This small molecule binds to this protein.
Small molecule (SMILES): COc1ccccc1-c1cc(N(Cc2ccccn2)Cc2ccccn2)nc(N)n1

Sequence of chain 1.H:
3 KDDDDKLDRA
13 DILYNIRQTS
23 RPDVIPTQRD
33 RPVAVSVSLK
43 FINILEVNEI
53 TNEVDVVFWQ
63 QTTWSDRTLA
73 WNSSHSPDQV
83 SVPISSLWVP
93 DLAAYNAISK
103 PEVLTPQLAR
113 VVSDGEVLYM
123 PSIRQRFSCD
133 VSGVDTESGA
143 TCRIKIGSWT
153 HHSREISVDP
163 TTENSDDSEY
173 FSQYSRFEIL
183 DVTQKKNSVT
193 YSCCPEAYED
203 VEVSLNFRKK

Sequence of chain 1.I:
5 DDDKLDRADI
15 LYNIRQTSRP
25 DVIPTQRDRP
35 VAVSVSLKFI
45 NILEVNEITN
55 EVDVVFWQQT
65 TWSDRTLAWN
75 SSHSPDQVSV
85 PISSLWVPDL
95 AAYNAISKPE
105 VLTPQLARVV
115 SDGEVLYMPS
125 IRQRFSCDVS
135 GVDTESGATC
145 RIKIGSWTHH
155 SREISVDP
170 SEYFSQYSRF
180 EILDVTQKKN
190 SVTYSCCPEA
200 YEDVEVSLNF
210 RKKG

Binding-site contacts:
Ligand atom N03 contacts residue CYS195 of chain 1.H at 3.7 Å.
Ligand atom N01 contacts residue GLN63 of chain 1.I at 3.0 Å (h-bond).
Ligand atom C20 contacts residue TRP151 of chain 1.H at 3.2 Å (hydrophobic).
Ligand atom C03 contacts residue GLN63 of chain 1.I at 3.4 Å.
Ligand atom C12 contacts residue TYR200 of chain 1.H at 3.4 Å (hydrophobic).
Ligand atom C17 contacts residue TRP151 of chain 1.H at 3.1 Å (hydrophobic).
Ligand atom C05 contacts residue THR64 of chain 1.I at 3.5 Å.
Ligand atom C07 contacts residue GLN63 of chain 1.I at 3.5 Å.
Ligand atom C09 contacts residue CYS195 of chain 1.H at 3.6 Å (hydrophobic).
Ligand atom O01 contacts residue CYS195 of chain 1.H at 3.5 Å.
Ligand atom C22 contacts residue LEU120 of chain 1.I at 3.6 Å (hydrophobic).
Ligand atom C05 contacts residue THR65 of chain 1.I at 3.7 Å.
Ligand atom C06 contacts residue THR65 of chain 1.I at 2.9 Å.
Ligand atom N01 contacts residue CYS195 of chain 1.H at 3.6 Å.
Ligand atom C11 contacts residue CYS195 of chain 1.H at 3.4 Å (hydrophobic).
Ligand atom C08 contacts residue MET122 of chain 1.I at 3.6 Å (hydrophobic).
Ligand atom C16 contacts residue MET122 of chain 1.I at 3.5 Å (hydrophobic).
Ligand atom N02 contacts residue TYR172 of chain 1.I at 3.3 Å (h-bond).
Ligand atom C18 contacts residue TYR200 of chain 1.H at 3.1 Å (hydrophobic).
Ligand atom C10 contacts residue CYS195 of chain 1.H at 3.4 Å (hydrophobic).
Ligand atom C06 contacts residue GLN63 of chain 1.I at 3.7 Å.
Ligand atom N01 contacts residue MET122 of chain 1.I at 3.2 Å (h-bond).
Ligand atom C17 contacts residue MET122 of chain 1.I at 3.5 Å (hydrophobic).
Ligand atom C05 contacts residue GLN63 of chain 1.I at 3.7 Å.
Ligand atom N05 contacts residue TRP151 of chain 1.H at 3.1 Å (h-bond).
Ligand atom C23 contacts residue ARG112 of chain 1.I at 3.7 Å.
Ligand atom C09 contacts residue MET122 of chain 1.I at 3.4 Å (hydrophobic).
Ligand atom C16 contacts residue TYR97 of chain 1.H at 3.6 Å (hydrophobic).
Ligand atom C15 contacts residue TRP61 of chain 1.I at 3.5 Å (hydrophobic).
Ligand atom O01 contacts residue GLN63 of chain 1.I at 2.8 Å (h-bond).
Ligand atom C16 contacts residue TRP151 of chain 1.H at 3.5 Å (hydrophobic).
Ligand atom C02 contacts residue GLN63 of chain 1.I at 2.9 Å.
Ligand atom C01 contacts residue GLN63 of chain 1.I at 3.0 Å.
Ligand atom C14 contacts residue TYR193 of chain 1.H at 3.5 Å (hydrophobic).
Ligand atom C15 contacts residue MET122 of chain 1.I at 3.6 Å (hydrophobic).
Ligand atom C15 contacts residue TYR193 of chain 1.H at 3.6 Å (hydrophobic).
Ligand atom N03 contacts residue MET122 of chain 1.I at 3.5 Å.
Ligand atom N05 contacts residue MET122 of chain 1.I at 3.7 Å.
Ligand atom C08 contacts residue GLN63 of chain 1.I at 3.7 Å.
Ligand atom N06 contacts residue TRP151 of chain 1.H at 3.2 Å (h-bond).